Sequence of chain 1.A:
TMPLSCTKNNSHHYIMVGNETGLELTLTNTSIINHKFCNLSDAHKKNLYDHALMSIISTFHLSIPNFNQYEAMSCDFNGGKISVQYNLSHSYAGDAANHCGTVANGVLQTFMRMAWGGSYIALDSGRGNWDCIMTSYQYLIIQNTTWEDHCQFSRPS

A small-molecule ligand and the protein it binds are described below.
Small molecule (SMILES): CC(=O)N[C@H]1[C@H](O[C@H]2[C@H](O)[C@@H](NC(C)=O)CO[C@@H]2CO)O[C@H](CO)[C@@H](O)[C@@H]1O

Binding-site contacts:
Ligand atom C2 contacts residue ASN44 of chain 1.A at 2.4 Å.
Ligand atom C5 contacts residue ASN44 of chain 1.A at 3.7 Å.
Ligand atom O6 contacts residue GLN153 of chain 1.A at 3.2 Å (h-bond).
Ligand atom C6 contacts residue SER106 of chain 1.A at 3.4 Å.
Ligand atom C6 contacts residue GLN153 of chain 1.A at 3.9 Å.
Ligand atom O6 contacts residue SER106 of chain 1.A at 4.1 Å.
Ligand atom N2 contacts residue ASN44 of chain 1.A at 3.0 Å (h-bond).
Ligand atom C5 contacts residue GLN153 of chain 1.A at 4.0 Å.
Ligand atom O7 contacts residue ASN44 of chain 1.A at 3.2 Å (h-bond).
Ligand atom C1 contacts residue GLN153 of chain 1.A at 3.8 Å.
Ligand atom C8 contacts residue ASN24 of chain 1.A at 3.3 Å.
Ligand atom O5 contacts residue ASN44 of chain 1.A at 2.3 Å (h-bond).
Ligand atom C3 contacts residue ASN44 of chain 1.A at 3.8 Å.
Ligand atom C1 contacts residue ASN44 of chain 1.A at 1.4 Å.
Ligand atom C5 contacts residue SER151 of chain 1.A at 3.7 Å.
Ligand atom O6 contacts residue SER151 of chain 1.A at 4.3 Å.
Ligand atom C4 contacts residue ASN44 of chain 1.A at 4.1 Å.
Ligand atom C7 contacts residue ASN44 of chain 1.A at 3.3 Å.
Ligand atom O5 contacts residue GLN153 of chain 1.A at 3.0 Å (h-bond).
Ligand atom C1 contacts residue SER151 of chain 1.A at 3.6 Å.
Ligand atom C2 contacts residue SER151 of chain 1.A at 4.5 Å.
Ligand atom C8 contacts residue TYR152 of chain 1.A at 3.9 Å (hydrophobic).
Ligand atom C3 contacts residue SER151 of chain 1.A at 4.2 Å.
Ligand atom O5 contacts residue SER151 of chain 1.A at 3.7 Å.
Ligand atom C5 contacts residue SER106 of chain 1.A at 4.5 Å.